Sequence of chain 1.QB:
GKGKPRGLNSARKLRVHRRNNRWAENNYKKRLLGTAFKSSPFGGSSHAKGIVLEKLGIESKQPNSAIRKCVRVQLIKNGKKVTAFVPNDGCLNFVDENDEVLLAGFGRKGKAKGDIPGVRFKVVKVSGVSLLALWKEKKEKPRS

This protein binds this small molecule.
Small molecule (SMILES): NC[C@@H]1O[C@H](O[C@H]2[C@@H](O)[C@H](O[C@@H]3[C@@H](O)[C@H](N)C[C@H](N)[C@H]3O[C@H]3O[C@H](CO)[C@@H](O)[C@H](O)[C@H]3N)O[C@@H]2CO)[C@H](N)[C@@H](O)[C@@H]1O

Binding-site contacts:
Ligand atom C61 contacts residue ASN20 of chain 1.QB at 3.9 Å.
Ligand atom C11 contacts residue ASN20 of chain 1.QB at 3.5 Å.
Ligand atom C54 contacts residue TRP23 of chain 1.QB at 3.5 Å (hydrophobic).
Ligand atom C42 contacts residue ASN20 of chain 1.QB at 4.0 Å.
Ligand atom O11 contacts residue ASN20 of chain 1.QB at 4.2 Å.
Ligand atom C13 contacts residue ASN20 of chain 1.QB at 4.4 Å.
Ligand atom C53 contacts residue TRP23 of chain 1.QB at 3.7 Å (hydrophobic).
Ligand atom C23 contacts residue TRP23 of chain 1.QB at 4.3 Å (hydrophobic).
Ligand atom C61 contacts residue VAL16 of chain 1.QB at 3.8 Å (hydrophobic).
Ligand atom O53 contacts residue TRP23 of chain 1.QB at 2.6 Å (h-bond).
Ligand atom C23 contacts residue ASN20 of chain 1.QB at 3.9 Å.
Ligand atom C33 contacts residue TRP23 of chain 1.QB at 3.6 Å (hydrophobic).
Ligand atom C52 contacts residue ASN20 of chain 1.QB at 4.4 Å.
Ligand atom C64 contacts residue TRP23 of chain 1.QB at 3.6 Å (hydrophobic).
Ligand atom C33 contacts residue ASN20 of chain 1.QB at 4.4 Å.
Ligand atom O61 contacts residue VAL16 of chain 1.QB at 3.9 Å.
Ligand atom O53 contacts residue ASN20 of chain 1.QB at 4.2 Å.
Ligand atom C34 contacts residue LYS29 of chain 1.QB at 4.5 Å.
Ligand atom O33 contacts residue TRP23 of chain 1.QB at 4.4 Å.
Ligand atom C51 contacts residue ASN20 of chain 1.QB at 3.9 Å.
Ligand atom O34 contacts residue LYS29 of chain 1.QB at 3.1 Å (salt-bridge).
Ligand atom C43 contacts residue TRP23 of chain 1.QB at 4.4 Å (hydrophobic).
Ligand atom O51 contacts residue ASN20 of chain 1.QB at 2.8 Å (h-bond).
Ligand atom O34 contacts residue TRP23 of chain 1.QB at 4.3 Å.
Ligand atom O54 contacts residue TRP23 of chain 1.QB at 3.9 Å.
Ligand atom O43 contacts residue ASN20 of chain 1.QB at 3.8 Å.
Ligand atom O52 contacts residue ASN20 of chain 1.QB at 3.6 Å.
Ligand atom O61 contacts residue ASN20 of chain 1.QB at 3.5 Å (h-bond).
Ligand atom C14 contacts residue TRP23 of chain 1.QB at 3.9 Å (hydrophobic).
Ligand atom O23 contacts residue ASN20 of chain 1.QB at 4.3 Å.